Binding-site contacts:
Ligand atom C contacts residue SER39 of chain 1.A at 3.6 Å.
Ligand atom CA contacts residue ALA47 of chain 1.A at 3.6 Å (hydrophobic).
Ligand atom C contacts residue GLN45 of chain 1.A at 3.3 Å.
Ligand atom O contacts residue THR40 of chain 1.A at 3.7 Å.
Ligand atom CD2 contacts residue GLU14 of chain 1.A at 3.3 Å.
Ligand atom O contacts residue SER39 of chain 1.A at 3.0 Å (h-bond).
Ligand atom OG1 contacts residue GLN45 of chain 1.A at 2.8 Å.
Ligand atom CG contacts residue THR15 of chain 1.A at 3.7 Å.
Ligand atom CD1 contacts residue ILE50 of chain 1.A at 3.6 Å (hydrophobic).
Ligand atom O contacts residue ALA41 of chain 1.A at 3.0 Å (h-bond).
Ligand atom O contacts residue GLN45 of chain 1.A at 3.2 Å (h-bond).
Ligand atom CG2 contacts residue ALA47 of chain 1.A at 2.9 Å (hydrophobic).
Ligand atom CD2 contacts residue ILE13 of chain 1.A at 3.7 Å (hydrophobic).
Ligand atom OD1 contacts residue GLN150 of chain 2.A at 3.7 Å.
Ligand atom CB contacts residue THR40 of chain 1.A at 3.8 Å.
Ligand atom N contacts residue THR49 of chain 1.A at 2.5 Å (h-bond).
Ligand atom CA contacts residue THR49 of chain 1.A at 3.1 Å.
Ligand atom CD2 contacts residue THR40 of chain 1.A at 3.6 Å.
Ligand atom CA contacts residue SER39 of chain 1.A at 3.2 Å.
Ligand atom C contacts residue THR49 of chain 1.A at 3.6 Å.
Ligand atom N contacts residue GLN45 of chain 1.A at 3.3 Å (h-bond).
Ligand atom CG contacts residue MET16 of chain 1.A at 3.8 Å (hydrophobic).
Ligand atom N contacts residue SER39 of chain 1.A at 2.9 Å (h-bond).
Ligand atom ND2 contacts residue HIS153 of chain 2.A at 3.1 Å.
Ligand atom O contacts residue THR15 of chain 1.A at 3.4 Å.
Ligand atom O contacts residue PHE38 of chain 1.A at 3.2 Å.
Ligand atom CB contacts residue ALA47 of chain 1.A at 3.3 Å (hydrophobic).
Ligand atom CB contacts residue PHE38 of chain 1.A at 3.8 Å (hydrophobic).
Ligand atom O contacts residue MET16 of chain 1.A at 2.8 Å (h-bond).
Ligand atom CA contacts residue GLN45 of chain 1.A at 3.7 Å.
Ligand atom CD2 contacts residue THR15 of chain 1.A at 3.7 Å.
Ligand atom OG1 contacts residue ALA47 of chain 1.A at 3.0 Å (h-bond).
Ligand atom CD1 contacts residue THR40 of chain 1.A at 3.6 Å.
Ligand atom CD2 contacts residue ALA41 of chain 1.A at 3.4 Å (hydrophobic).
Ligand atom O contacts residue VAL48 of chain 1.A at 3.5 Å.
Ligand atom CG contacts residue THR40 of chain 1.A at 3.8 Å.
Ligand atom O contacts residue THR49 of chain 1.A at 3.0 Å (h-bond).
Ligand atom CD1 contacts residue MET16 of chain 1.A at 3.5 Å (hydrophobic).
Ligand atom N contacts residue GLN146 of chain 2.A at 3.1 Å (h-bond).
Ligand atom C contacts residue THR49 of chain 1.A at 3.8 Å.

The small molecule below binds the protein below.
Small molecule (SMILES): CC(C)C[C@H](NC(=O)[C@H](CC(C)C)NC(=O)[C@H](CCCN=C(N)N)NC(=O)[C@@H](N)CC(N)=O)C(=O)N[C@@H](CC(C)C)C(=O)N[C@H](C(=O)NCC(=O)O)[C@@H](C)O

Sequence of chain 2.A:
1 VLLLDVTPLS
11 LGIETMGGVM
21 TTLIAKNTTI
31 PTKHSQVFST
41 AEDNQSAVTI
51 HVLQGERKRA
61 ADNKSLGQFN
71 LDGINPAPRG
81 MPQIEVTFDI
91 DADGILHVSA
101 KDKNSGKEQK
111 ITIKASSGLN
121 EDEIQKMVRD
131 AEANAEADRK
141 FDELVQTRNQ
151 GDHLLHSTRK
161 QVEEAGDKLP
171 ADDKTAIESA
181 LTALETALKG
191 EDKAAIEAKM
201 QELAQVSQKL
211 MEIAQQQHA

Sequence of chain 1.A:
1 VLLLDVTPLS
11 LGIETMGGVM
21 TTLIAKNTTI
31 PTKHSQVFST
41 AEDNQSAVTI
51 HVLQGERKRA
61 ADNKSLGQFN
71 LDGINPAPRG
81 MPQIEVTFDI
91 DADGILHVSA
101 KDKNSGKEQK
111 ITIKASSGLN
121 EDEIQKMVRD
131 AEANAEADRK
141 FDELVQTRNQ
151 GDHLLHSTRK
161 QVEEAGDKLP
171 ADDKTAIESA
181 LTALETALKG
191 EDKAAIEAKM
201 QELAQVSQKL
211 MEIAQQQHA